This small molecule binds to this protein.
Small molecule (SMILES): CC(=O)N[C@@H]1[C@@H](O)[C@H](O)[C@@H](CO)O[C@H]1O

Sequence of chain 1.A:
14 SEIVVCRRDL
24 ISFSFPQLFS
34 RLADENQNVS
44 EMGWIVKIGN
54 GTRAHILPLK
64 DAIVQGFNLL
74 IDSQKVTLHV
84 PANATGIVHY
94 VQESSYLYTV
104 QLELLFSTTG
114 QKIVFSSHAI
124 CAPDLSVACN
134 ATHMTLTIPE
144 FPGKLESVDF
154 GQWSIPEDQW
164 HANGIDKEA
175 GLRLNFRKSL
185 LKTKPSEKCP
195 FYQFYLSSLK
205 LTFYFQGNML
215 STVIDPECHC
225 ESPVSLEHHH

Binding-site contacts:
Ligand atom O5 contacts residue PRO84 of chain 1.A at 3.8 Å.
Ligand atom C3 contacts residue ASN86 of chain 1.A at 3.8 Å.
Ligand atom N2 contacts residue ASN86 of chain 1.A at 2.9 Å (h-bond).
Ligand atom C5 contacts residue GLN68 of chain 1.A at 4.4 Å.
Ligand atom C5 contacts residue PRO84 of chain 1.A at 4.0 Å (hydrophobic).
Ligand atom C6 contacts residue ASP22 of chain 1.A at 4.3 Å.
Ligand atom O5 contacts residue ASN86 of chain 1.A at 2.3 Å (h-bond).
Ligand atom C7 contacts residue ASN86 of chain 1.A at 3.6 Å.
Ligand atom O7 contacts residue ASN86 of chain 1.A at 3.8 Å.
Ligand atom C4 contacts residue ASN86 of chain 1.A at 4.2 Å.
Ligand atom C2 contacts residue ASN86 of chain 1.A at 2.5 Å.
Ligand atom O6 contacts residue PRO84 of chain 1.A at 3.5 Å.
Ligand atom C5 contacts residue ASN86 of chain 1.A at 3.6 Å.
Ligand atom C6 contacts residue PRO84 of chain 1.A at 4.3 Å (hydrophobic).
Ligand atom O6 contacts residue LEU23 of chain 1.A at 4.1 Å.
Ligand atom C1 contacts residue PRO84 of chain 1.A at 4.1 Å (hydrophobic).
Ligand atom C1 contacts residue GLN68 of chain 1.A at 4.3 Å.
Ligand atom C3 contacts residue GLN68 of chain 1.A at 4.1 Å.
Ligand atom C1 contacts residue ASN86 of chain 1.A at 1.4 Å.
Ligand atom O6 contacts residue ASP22 of chain 1.A at 3.0 Å (salt-bridge).